This small molecule binds to this protein.
Small molecule (SMILES): N=c1ccn([C@H]2C[C@H](O[P](=O)(O)OC[C@H]3O[C@@H](n4cnc5c(=O)nc(N)[nH]c54)C[C@@H]3O[P](=O)(O)OC[C@H]3O[C@@H](n4cnc5c(N)ncnc54)C[C@@H]3O)[C@@H](COP(=O)=O)O2)c(=O)[nH]1

Sequence of chain 45.A:
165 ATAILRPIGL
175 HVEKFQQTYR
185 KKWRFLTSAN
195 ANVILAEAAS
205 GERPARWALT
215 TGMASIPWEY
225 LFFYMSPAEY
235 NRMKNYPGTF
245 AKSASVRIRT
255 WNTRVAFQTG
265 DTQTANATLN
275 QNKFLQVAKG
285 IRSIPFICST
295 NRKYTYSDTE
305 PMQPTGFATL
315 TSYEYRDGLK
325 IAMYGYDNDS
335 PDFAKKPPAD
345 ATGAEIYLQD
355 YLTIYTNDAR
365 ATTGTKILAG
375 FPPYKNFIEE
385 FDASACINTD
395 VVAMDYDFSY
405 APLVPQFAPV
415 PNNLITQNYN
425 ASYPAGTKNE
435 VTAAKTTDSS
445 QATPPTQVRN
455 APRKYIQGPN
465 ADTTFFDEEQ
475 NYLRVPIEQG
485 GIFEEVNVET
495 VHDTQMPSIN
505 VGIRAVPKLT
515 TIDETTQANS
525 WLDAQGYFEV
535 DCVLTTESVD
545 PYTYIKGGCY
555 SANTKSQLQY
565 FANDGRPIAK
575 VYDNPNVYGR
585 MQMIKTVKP

Binding-site contacts:
Ligand atom N4 contacts residue PHE487 of chain 45.A at 2.9 Å (h-bond).
Ligand atom C4 contacts residue VAL495 of chain 45.A at 3.1 Å (hydrophobic).
Ligand atom O4' contacts residue SER403 of chain 45.A at 3.3 Å (h-bond).
Ligand atom N2 contacts residue DG3 of chain 45.C at 3.5 Å (h-bond).
Ligand atom O4' contacts residue ASP401 of chain 45.A at 3.2 Å (salt-bridge).
Ligand atom C2 contacts residue TYR404 of chain 45.A at 3.6 Å (hydrophobic).
Ligand atom O3' contacts residue HIS496 of chain 45.A at 3.7 Å.
Ligand atom C5' contacts residue SER403 of chain 45.A at 3.2 Å.
Ligand atom O4' contacts residue DG3 of chain 45.C at 3.2 Å (h-bond).
Ligand atom C4' contacts residue ASP401 of chain 45.A at 3.5 Å.
Ligand atom C6 contacts residue DG3 of chain 45.C at 3.5 Å.
Ligand atom O3' contacts residue ASP401 of chain 45.A at 3.5 Å.
Ligand atom C4 contacts residue GLU493 of chain 45.A at 3.4 Å.
Ligand atom C2' contacts residue THR494 of chain 45.A at 3.3 Å.
Ligand atom N3 contacts residue DG3 of chain 45.C at 3.4 Å.
Ligand atom C5' contacts residue ASP401 of chain 45.A at 3.5 Å.
Ligand atom N1 contacts residue TYR404 of chain 45.A at 3.6 Å.
Ligand atom C6 contacts residue VAL495 of chain 45.A at 3.7 Å (hydrophobic).
Ligand atom C1' contacts residue DG3 of chain 45.C at 3.7 Å.
Ligand atom N9 contacts residue DG3 of chain 45.C at 3.6 Å.
Ligand atom C6 contacts residue TYR404 of chain 45.A at 3.6 Å (hydrophobic).
Ligand atom C4 contacts residue DG3 of chain 45.C at 3.5 Å.
Ligand atom C1' contacts residue SER403 of chain 45.A at 3.2 Å.
Ligand atom C5 contacts residue DG3 of chain 45.C at 3.4 Å.
Ligand atom O6 contacts residue DG3 of chain 45.C at 3.5 Å.
Ligand atom C4 contacts residue PHE487 of chain 45.A at 3.7 Å (hydrophobic).
Ligand atom N4 contacts residue GLU489 of chain 45.A at 3.7 Å.
Ligand atom O6 contacts residue DG4 of chain 45.C at 3.5 Å (h-bond).
Ligand atom O3' contacts residue SER403 of chain 45.A at 3.5 Å.
Ligand atom OP2 contacts residue HIS496 of chain 45.A at 2.9 Å (h-bond).
Ligand atom N1 contacts residue DG3 of chain 45.C at 3.5 Å.
Ligand atom N3 contacts residue GLU493 of chain 45.A at 3.5 Å (salt-bridge).
Ligand atom O5' contacts residue SER403 of chain 45.A at 3.1 Å (h-bond).
Ligand atom C8 contacts residue DG3 of chain 45.C at 3.6 Å.
Ligand atom C5' contacts residue PHE402 of chain 45.A at 3.4 Å (hydrophobic).
Ligand atom C2 contacts residue DG3 of chain 45.C at 3.4 Å.
Ligand atom N4 contacts residue VAL495 of chain 45.A at 3.1 Å.
Ligand atom N4 contacts residue GLU493 of chain 45.A at 2.6 Å (salt-bridge).
Ligand atom C5 contacts residue VAL495 of chain 45.A at 3.0 Å (hydrophobic).
Ligand atom O5' contacts residue ASP401 of chain 45.A at 3.7 Å.